Sequence of chain 1.A:
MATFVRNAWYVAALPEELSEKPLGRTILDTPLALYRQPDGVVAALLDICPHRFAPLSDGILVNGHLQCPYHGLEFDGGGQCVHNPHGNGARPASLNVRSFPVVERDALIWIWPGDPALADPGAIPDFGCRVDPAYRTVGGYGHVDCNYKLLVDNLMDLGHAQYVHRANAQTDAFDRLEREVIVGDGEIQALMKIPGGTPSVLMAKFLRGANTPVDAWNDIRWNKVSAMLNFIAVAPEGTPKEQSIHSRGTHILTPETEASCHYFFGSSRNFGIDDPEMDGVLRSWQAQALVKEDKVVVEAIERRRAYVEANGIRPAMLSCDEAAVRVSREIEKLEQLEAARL

Binding-site contacts:
Ligand atom C1' contacts residue ASN230 of chain 1.A at 3.9 Å.
Ligand atom O1' contacts residue GLY249 of chain 1.A at 4.0 Å.
Ligand atom C5 contacts residue ILE232 of chain 1.A at 4.4 Å (hydrophobic).
Ligand atom O2' contacts residue HIS251 of chain 1.A at 3.6 Å.
Ligand atom C4 contacts residue ILE232 of chain 1.A at 3.8 Å (hydrophobic).
Ligand atom CL2 contacts residue SER267 of chain 1.A at 4.1 Å.
Ligand atom CL1 contacts residue ASN218 of chain 1.A at 4.3 Å.
Ligand atom C1' contacts residue GLN286 of chain 1.A at 3.4 Å.
Ligand atom CL2 contacts residue GLN286 of chain 1.A at 4.3 Å.
Ligand atom CL2 contacts residue SER247 of chain 1.A at 4.0 Å.
Ligand atom O1' contacts residue GLN286 of chain 1.A at 3.3 Å (h-bond).
Ligand atom O2 contacts residue ILE232 of chain 1.A at 4.2 Å.
Ligand atom C2 contacts residue ASN230 of chain 1.A at 4.3 Å.
Ligand atom C3 contacts residue ILE232 of chain 1.A at 3.8 Å (hydrophobic).
Ligand atom CL1 contacts residue ILE232 of chain 1.A at 4.0 Å.
Ligand atom O2' contacts residue GLN286 of chain 1.A at 3.2 Å (h-bond).
Ligand atom C1 contacts residue ASN230 of chain 1.A at 4.4 Å.
Ligand atom C1' contacts residue HIS251 of chain 1.A at 3.7 Å.
Ligand atom C1 contacts residue ILE232 of chain 1.A at 4.3 Å (hydrophobic).
Ligand atom C2 contacts residue ILE232 of chain 1.A at 3.9 Å (hydrophobic).
Ligand atom O1' contacts residue HIS251 of chain 1.A at 3.2 Å (h-bond).
Ligand atom C6 contacts residue ILE232 of chain 1.A at 4.5 Å (hydrophobic).
Ligand atom O1' contacts residue ASN230 of chain 1.A at 3.2 Å (h-bond).
Ligand atom O2 contacts residue ASN230 of chain 1.A at 3.8 Å.
Ligand atom CL2 contacts residue LEU282 of chain 1.A at 4.4 Å.

This small molecule binds to this protein.
Small molecule (SMILES): O=C(O)c1c(Cl)ccc(Cl)c1O